Sequence of chain 1.A:
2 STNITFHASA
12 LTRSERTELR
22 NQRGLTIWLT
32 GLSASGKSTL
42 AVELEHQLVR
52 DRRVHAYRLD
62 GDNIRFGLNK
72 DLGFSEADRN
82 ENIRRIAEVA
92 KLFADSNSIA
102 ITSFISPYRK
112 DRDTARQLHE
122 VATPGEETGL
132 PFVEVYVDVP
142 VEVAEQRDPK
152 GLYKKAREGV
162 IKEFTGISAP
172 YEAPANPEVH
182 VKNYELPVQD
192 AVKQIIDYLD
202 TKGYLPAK

Binding-site contacts:
Ligand atom O4' contacts residue PHE75 of chain 1.A at 3.3 Å.
Ligand atom C3' contacts residue SER34 of chain 1.A at 3.3 Å.
Ligand atom O3' contacts residue SER34 of chain 1.A at 2.7 Å (h-bond).
Ligand atom N1 contacts residue PHE165 of chain 1.A at 3.5 Å.
Ligand atom O3B contacts residue ARG80 of chain 1.A at 2.8 Å (salt-bridge).
Ligand atom O2B contacts residue ARG80 of chain 1.A at 3.6 Å.
Ligand atom C5 contacts residue PHE75 of chain 1.A at 3.6 Å (hydrophobic).
Ligand atom N1 contacts residue ARG80 of chain 1.A at 3.0 Å (salt-bridge).
Ligand atom O1A contacts residue ILE106 of chain 1.A at 2.8 Å (h-bond).
Ligand atom C4 contacts residue PHE165 of chain 1.A at 3.6 Å (hydrophobic).
Ligand atom O1B contacts residue SER107 of chain 1.A at 2.9 Å (h-bond).
Ligand atom C4 contacts residue PHE75 of chain 1.A at 3.7 Å (hydrophobic).
Ligand atom N7 contacts residue PHE75 of chain 1.A at 3.6 Å.
Ligand atom N3 contacts residue ILE106 of chain 1.A at 3.6 Å.
Ligand atom N3 contacts residue PHE165 of chain 1.A at 3.6 Å.
Ligand atom O2' contacts residue LEU153 of chain 1.A at 3.3 Å.
Ligand atom N6 contacts residue LYS163 of chain 1.A at 3.3 Å (salt-bridge).
Ligand atom N6 contacts residue PHE165 of chain 1.A at 3.7 Å.
Ligand atom O3B contacts residue PRO108 of chain 1.A at 3.2 Å.
Ligand atom O1A contacts residue PHE105 of chain 1.A at 3.2 Å.
Ligand atom O2A contacts residue ASN83 of chain 1.A at 3.0 Å (h-bond).
Ligand atom N6 contacts residue GLU164 of chain 1.A at 2.9 Å (salt-bridge).
Ligand atom O2A contacts residue PHE105 of chain 1.A at 3.4 Å.
Ligand atom O1B contacts residue ILE84 of chain 1.A at 3.5 Å.
Ligand atom N1 contacts residue THR166 of chain 1.A at 3.4 Å (h-bond).
Ligand atom C2' contacts residue LEU153 of chain 1.A at 3.6 Å (hydrophobic).
Ligand atom O1B contacts residue ILE106 of chain 1.A at 3.4 Å (h-bond).
Ligand atom O2B contacts residue ARG66 of chain 1.A at 3.0 Å (salt-bridge).
Ligand atom C6 contacts residue ARG80 of chain 1.A at 3.4 Å.
Ligand atom O5' contacts residue PHE75 of chain 1.A at 3.5 Å.
Ligand atom C8 contacts residue PHE75 of chain 1.A at 3.6 Å (hydrophobic).
Ligand atom C2 contacts residue ILE106 of chain 1.A at 3.7 Å (hydrophobic).
Ligand atom O2B contacts residue ASN83 of chain 1.A at 3.0 Å (h-bond).
Ligand atom C2 contacts residue THR166 of chain 1.A at 3.5 Å.
Ligand atom O2A contacts residue ARG66 of chain 1.A at 2.8 Å (salt-bridge).
Ligand atom C5' contacts residue ILE106 of chain 1.A at 3.5 Å (hydrophobic).
Ligand atom N6 contacts residue ARG80 of chain 1.A at 3.4 Å (salt-bridge).
Ligand atom C2 contacts residue ARG80 of chain 1.A at 3.7 Å.
Ligand atom N9 contacts residue PHE75 of chain 1.A at 3.6 Å.
Ligand atom C6 contacts residue PHE165 of chain 1.A at 3.5 Å (hydrophobic).

The protein below binds the small molecule below.
Small molecule (SMILES): Nc1ncnc2c1ncn2[C@@H]1O[C@H](CO[P](=O)(O)OS(=O)(=O)O)[C@@H](O)[C@H]1O